This protein binds this small molecule.
Small molecule (SMILES): CC(=O)N[C@@H]1[C@@H](O)[C@H](O)[C@@H](CO)O[C@H]1O

Sequence of chain 1.H:
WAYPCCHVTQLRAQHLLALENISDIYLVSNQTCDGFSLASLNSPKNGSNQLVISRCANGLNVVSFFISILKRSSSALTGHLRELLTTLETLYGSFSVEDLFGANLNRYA

Sequence of chain 1.G:
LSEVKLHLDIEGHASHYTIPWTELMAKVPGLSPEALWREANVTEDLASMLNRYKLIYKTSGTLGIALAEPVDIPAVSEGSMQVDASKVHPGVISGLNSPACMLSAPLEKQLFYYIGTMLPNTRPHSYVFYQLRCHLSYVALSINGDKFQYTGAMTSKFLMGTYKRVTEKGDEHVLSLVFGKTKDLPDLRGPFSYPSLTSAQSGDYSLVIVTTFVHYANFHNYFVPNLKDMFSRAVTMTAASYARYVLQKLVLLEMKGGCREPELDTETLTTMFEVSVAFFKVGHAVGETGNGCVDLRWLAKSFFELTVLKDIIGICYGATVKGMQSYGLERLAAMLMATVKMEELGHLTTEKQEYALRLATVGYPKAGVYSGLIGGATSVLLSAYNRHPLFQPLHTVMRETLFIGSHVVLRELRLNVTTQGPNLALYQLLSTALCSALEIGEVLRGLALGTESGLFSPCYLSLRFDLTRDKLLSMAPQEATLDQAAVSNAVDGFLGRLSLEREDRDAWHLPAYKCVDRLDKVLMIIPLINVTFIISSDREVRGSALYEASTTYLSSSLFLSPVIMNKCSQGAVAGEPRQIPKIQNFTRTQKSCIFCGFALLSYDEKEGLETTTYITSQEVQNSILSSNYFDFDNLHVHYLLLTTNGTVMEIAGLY

Binding-site contacts:
Ligand atom O5 contacts residue SER50 of chain 1.G at 3.8 Å.
Ligand atom C5 contacts residue ASN43 of chain 1.G at 3.7 Å.
Ligand atom C7 contacts residue ASN43 of chain 1.G at 3.6 Å.
Ligand atom O5 contacts residue GLU46 of chain 1.G at 4.0 Å.
Ligand atom C4 contacts residue ASN43 of chain 1.G at 4.2 Å.
Ligand atom C4 contacts residue GLN10 of chain 1.H at 4.4 Å.
Ligand atom N2 contacts residue ASN43 of chain 1.G at 2.9 Å (h-bond).
Ligand atom C2 contacts residue ASN43 of chain 1.G at 2.4 Å.
Ligand atom O4 contacts residue GLN10 of chain 1.H at 4.4 Å.
Ligand atom O7 contacts residue ASN43 of chain 1.G at 3.8 Å.
Ligand atom C5 contacts residue SER50 of chain 1.G at 3.9 Å.
Ligand atom C1 contacts residue ASN43 of chain 1.G at 1.4 Å.
Ligand atom O6 contacts residue ASP47 of chain 1.G at 2.8 Å (salt-bridge).
Ligand atom O6 contacts residue SER50 of chain 1.G at 3.6 Å.
Ligand atom C6 contacts residue GLN10 of chain 1.H at 3.9 Å.
Ligand atom C3 contacts residue ASN43 of chain 1.G at 3.8 Å.
Ligand atom O5 contacts residue ASN43 of chain 1.G at 2.4 Å (h-bond).
Ligand atom C6 contacts residue ASP47 of chain 1.G at 3.7 Å.
Ligand atom C6 contacts residue SER50 of chain 1.G at 3.1 Å.
Ligand atom C4 contacts residue SER50 of chain 1.G at 4.2 Å.
Ligand atom O6 contacts residue GLN10 of chain 1.H at 3.6 Å.
Ligand atom C5 contacts residue GLN10 of chain 1.H at 3.5 Å.
Ligand atom O5 contacts residue GLN10 of chain 1.H at 4.3 Å.